The small molecule below binds the protein below.
Small molecule (SMILES): CC(=O)N[C@@H]1[C@@H](O)[C@H](O)[C@@H](CO)O[C@H]1O

Binding-site contacts:
Ligand atom C4 contacts residue ASN753 of chain 1.C at 4.2 Å.
Ligand atom C1 contacts residue ASN753 of chain 1.C at 1.4 Å.
Ligand atom C7 contacts residue ILE761 of chain 1.C at 4.5 Å (hydrophobic).
Ligand atom C8 contacts residue GLU754 of chain 1.C at 3.9 Å.
Ligand atom C8 contacts residue ILE761 of chain 1.C at 3.7 Å (hydrophobic).
Ligand atom O7 contacts residue GLU754 of chain 1.C at 3.0 Å (salt-bridge).
Ligand atom C5 contacts residue ASN753 of chain 1.C at 3.6 Å.
Ligand atom C3 contacts residue ASN753 of chain 1.C at 3.8 Å.
Ligand atom C7 contacts residue GLU754 of chain 1.C at 3.8 Å.
Ligand atom C2 contacts residue ASN753 of chain 1.C at 2.5 Å.
Ligand atom O7 contacts residue ASN753 of chain 1.C at 3.9 Å.
Ligand atom C8 contacts residue ASN753 of chain 1.C at 4.0 Å.
Ligand atom O5 contacts residue ASN753 of chain 1.C at 2.4 Å (h-bond).
Ligand atom N2 contacts residue ASN753 of chain 1.C at 2.9 Å (h-bond).
Ligand atom C7 contacts residue ASN753 of chain 1.C at 3.8 Å.

Sequence of chain 1.C:
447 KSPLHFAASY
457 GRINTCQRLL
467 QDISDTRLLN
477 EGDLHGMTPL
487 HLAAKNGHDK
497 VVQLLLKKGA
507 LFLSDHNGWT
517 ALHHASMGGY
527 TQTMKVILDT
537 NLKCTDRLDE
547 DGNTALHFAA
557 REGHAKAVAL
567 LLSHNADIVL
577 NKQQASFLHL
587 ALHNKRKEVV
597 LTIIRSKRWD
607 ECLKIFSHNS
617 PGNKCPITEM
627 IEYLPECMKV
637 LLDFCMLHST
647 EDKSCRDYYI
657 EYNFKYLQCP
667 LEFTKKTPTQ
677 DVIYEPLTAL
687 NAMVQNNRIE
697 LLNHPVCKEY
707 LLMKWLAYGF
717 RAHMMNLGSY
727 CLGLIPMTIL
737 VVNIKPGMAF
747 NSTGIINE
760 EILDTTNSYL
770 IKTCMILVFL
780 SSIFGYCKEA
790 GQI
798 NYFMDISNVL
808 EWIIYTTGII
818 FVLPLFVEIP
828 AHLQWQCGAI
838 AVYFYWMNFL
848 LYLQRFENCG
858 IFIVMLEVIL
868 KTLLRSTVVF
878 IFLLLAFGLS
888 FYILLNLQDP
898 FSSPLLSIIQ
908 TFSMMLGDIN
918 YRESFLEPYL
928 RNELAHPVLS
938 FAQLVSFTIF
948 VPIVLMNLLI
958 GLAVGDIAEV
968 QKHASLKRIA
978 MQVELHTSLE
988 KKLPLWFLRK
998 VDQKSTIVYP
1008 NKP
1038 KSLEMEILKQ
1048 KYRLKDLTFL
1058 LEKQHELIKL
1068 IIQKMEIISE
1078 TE